This protein binds this small molecule.
Small molecule (SMILES): CC(=O)N[C@@H]1[C@@H](O)[C@H](O)[C@@H](CO)O[C@H]1O

Binding-site contacts:
Ligand atom C5 contacts residue ASN603 of chain 1.A at 3.6 Å.
Ligand atom O7 contacts residue ASN603 of chain 1.A at 3.4 Å (h-bond).
Ligand atom C3 contacts residue ASN603 of chain 1.A at 3.8 Å.
Ligand atom C7 contacts residue GLN631 of chain 1.A at 4.4 Å.
Ligand atom C1 contacts residue ASN603 of chain 1.A at 1.4 Å.
Ligand atom C8 contacts residue GLN631 of chain 1.A at 3.5 Å.
Ligand atom N2 contacts residue ASN603 of chain 1.A at 2.9 Å (h-bond).
Ligand atom C7 contacts residue ASN603 of chain 1.A at 3.4 Å.
Ligand atom O5 contacts residue ASN603 of chain 1.A at 2.3 Å (h-bond).
Ligand atom C4 contacts residue ASN603 of chain 1.A at 4.2 Å.
Ligand atom C8 contacts residue ASN603 of chain 1.A at 4.5 Å.
Ligand atom C2 contacts residue ASN603 of chain 1.A at 2.5 Å.

Sequence of chain 1.A:
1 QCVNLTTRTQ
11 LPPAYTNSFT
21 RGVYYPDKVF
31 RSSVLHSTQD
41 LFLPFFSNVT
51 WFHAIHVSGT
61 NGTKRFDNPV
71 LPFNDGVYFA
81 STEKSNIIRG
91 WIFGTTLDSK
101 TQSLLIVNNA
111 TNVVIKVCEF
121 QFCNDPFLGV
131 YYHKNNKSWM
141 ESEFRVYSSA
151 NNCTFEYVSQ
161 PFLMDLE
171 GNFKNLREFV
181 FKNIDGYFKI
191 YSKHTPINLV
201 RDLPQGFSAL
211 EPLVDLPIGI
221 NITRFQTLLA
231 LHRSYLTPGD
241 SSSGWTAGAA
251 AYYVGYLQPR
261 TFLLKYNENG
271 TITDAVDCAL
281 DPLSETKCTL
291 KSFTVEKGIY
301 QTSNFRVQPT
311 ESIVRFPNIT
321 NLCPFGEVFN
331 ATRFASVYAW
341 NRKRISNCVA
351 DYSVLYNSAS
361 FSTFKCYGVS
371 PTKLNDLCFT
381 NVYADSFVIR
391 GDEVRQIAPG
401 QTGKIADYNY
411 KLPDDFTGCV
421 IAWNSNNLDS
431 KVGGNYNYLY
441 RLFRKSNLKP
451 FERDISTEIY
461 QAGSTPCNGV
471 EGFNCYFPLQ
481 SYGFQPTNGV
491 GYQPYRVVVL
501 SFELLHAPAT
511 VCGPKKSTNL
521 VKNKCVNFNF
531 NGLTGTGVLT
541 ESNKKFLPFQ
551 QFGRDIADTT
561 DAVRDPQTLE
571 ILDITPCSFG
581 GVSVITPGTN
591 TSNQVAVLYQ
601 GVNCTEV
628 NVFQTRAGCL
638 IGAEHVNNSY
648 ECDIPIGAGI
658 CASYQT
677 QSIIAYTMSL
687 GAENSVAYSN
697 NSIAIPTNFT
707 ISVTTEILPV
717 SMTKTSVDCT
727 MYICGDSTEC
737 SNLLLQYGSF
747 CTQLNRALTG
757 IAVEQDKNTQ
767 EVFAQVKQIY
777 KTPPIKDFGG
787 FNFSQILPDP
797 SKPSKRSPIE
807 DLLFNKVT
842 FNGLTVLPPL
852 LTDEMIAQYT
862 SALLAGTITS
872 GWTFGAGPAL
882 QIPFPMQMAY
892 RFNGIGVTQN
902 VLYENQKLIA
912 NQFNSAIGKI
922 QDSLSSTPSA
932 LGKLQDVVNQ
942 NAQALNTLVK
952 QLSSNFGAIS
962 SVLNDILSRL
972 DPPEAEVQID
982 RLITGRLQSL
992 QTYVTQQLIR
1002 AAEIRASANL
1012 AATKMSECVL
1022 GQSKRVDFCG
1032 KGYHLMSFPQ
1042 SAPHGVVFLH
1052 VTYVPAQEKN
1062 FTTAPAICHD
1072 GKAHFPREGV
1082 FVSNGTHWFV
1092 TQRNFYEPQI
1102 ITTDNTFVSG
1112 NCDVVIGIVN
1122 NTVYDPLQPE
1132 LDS